Binding-site contacts:
Ligand atom C6 contacts residue ASN120 of chain 8.E at 3.0 Å.
Ligand atom C2 contacts residue ASN120 of chain 8.E at 2.6 Å.
Ligand atom C1 contacts residue ASN120 of chain 8.E at 1.4 Å.
Ligand atom C5 contacts residue ASN120 of chain 8.E at 3.9 Å.
Ligand atom C4 contacts residue ASN120 of chain 8.E at 4.2 Å.
Ligand atom C4 contacts residue TRP138 of chain 8.E at 3.3 Å (hydrophobic).
Ligand atom O3 contacts residue TRP138 of chain 8.E at 3.5 Å.
Ligand atom O7 contacts residue ASN120 of chain 8.E at 4.4 Å.
Ligand atom N2 contacts residue TRP138 of chain 8.E at 3.7 Å.
Ligand atom C5 contacts residue TRP138 of chain 8.E at 3.5 Å (hydrophobic).
Ligand atom C3 contacts residue TRP138 of chain 8.E at 2.9 Å (hydrophobic).
Ligand atom C3 contacts residue ASN120 of chain 8.E at 3.9 Å.
Ligand atom C8 contacts residue ASN120 of chain 8.E at 4.1 Å.
Ligand atom O7 contacts residue TRP138 of chain 8.E at 3.8 Å.
Ligand atom C8 contacts residue TRP138 of chain 8.E at 4.0 Å (hydrophobic).
Ligand atom C8 contacts residue GLY119 of chain 8.E at 3.9 Å.
Ligand atom O5 contacts residue ASN120 of chain 8.E at 4.0 Å.
Ligand atom O5 contacts residue TRP138 of chain 8.E at 4.3 Å.
Ligand atom C7 contacts residue TRP138 of chain 8.E at 4.3 Å (hydrophobic).
Ligand atom N2 contacts residue ASN120 of chain 8.E at 3.0 Å (h-bond).
Ligand atom C7 contacts residue ASN120 of chain 8.E at 3.8 Å.
Ligand atom C5 contacts residue ASN120 of chain 8.E at 3.6 Å.
Ligand atom C2 contacts residue TRP138 of chain 8.E at 3.8 Å (hydrophobic).
Ligand atom O4 contacts residue TRP138 of chain 8.E at 3.1 Å.
Ligand atom O5 contacts residue ASN120 of chain 8.E at 2.4 Å (h-bond).
Ligand atom C1 contacts residue TRP138 of chain 8.E at 3.9 Å (hydrophobic).

A protein and the small-molecule ligand that binds it are described below.
Small molecule (SMILES): CC(=O)N[C@H]1[C@H](O[C@H]2[C@H](O)[C@@H](NC(C)=O)CO[C@@H]2CO[C@@H]2O[C@@H](C)[C@@H](O)[C@@H](O)[C@@H]2O)O[C@H](CO)[C@@H](O[C@@H]2O[C@H](CO)[C@@H](O)[C@H](O[C@@H]3O[C@H](CO)[C@@H](O)[C@H](O)[C@@H]3O)[C@@H]2O)[C@@H]1O

Sequence of chain 8.E:
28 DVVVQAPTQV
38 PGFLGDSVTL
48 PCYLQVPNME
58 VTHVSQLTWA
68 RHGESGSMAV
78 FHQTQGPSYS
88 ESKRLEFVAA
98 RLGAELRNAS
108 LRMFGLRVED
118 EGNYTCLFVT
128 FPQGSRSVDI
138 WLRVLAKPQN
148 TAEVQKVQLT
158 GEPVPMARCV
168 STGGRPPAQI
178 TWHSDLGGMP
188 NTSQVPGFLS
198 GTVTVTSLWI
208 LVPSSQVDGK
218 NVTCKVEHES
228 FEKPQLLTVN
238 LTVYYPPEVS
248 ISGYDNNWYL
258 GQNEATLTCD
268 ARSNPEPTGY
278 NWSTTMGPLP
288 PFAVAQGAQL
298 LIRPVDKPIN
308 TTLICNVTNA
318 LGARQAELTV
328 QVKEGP